The protein below binds the small molecule below.
Small molecule (SMILES): CC(C)CCC[C@@H](C)[C@H]1CC[C@H]2[C@@H]3CC=C4C[C@@H](OC(=O)CCC(=O)O)CC[C@]4(C)[C@H]3CC[C@]12C

Binding-site contacts:
Ligand atom CAR contacts residue LEU444 of chain 1.B at 4.0 Å (hydrophobic).
Ligand atom CBA contacts residue Y011 of chain 1.W at 4.0 Å.
Ligand atom CAE contacts residue LEU424 of chain 1.B at 3.8 Å (hydrophobic).
Ligand atom OAW contacts residue LEU444 of chain 1.B at 4.1 Å.
Ligand atom OAF contacts residue LEU444 of chain 1.B at 4.1 Å.
Ligand atom CAT contacts residue Y011 of chain 1.W at 3.9 Å.
Ligand atom CBD contacts residue LEU424 of chain 1.B at 3.9 Å (hydrophobic).
Ligand atom CBC contacts residue Y011 of chain 1.W at 4.1 Å.
Ligand atom CAV contacts residue 3PE1 of chain 1.H at 3.6 Å.
Ligand atom CAJ contacts residue ALA420 of chain 1.B at 4.1 Å (hydrophobic).
Ligand atom CAJ contacts residue Y011 of chain 1.W at 3.9 Å.
Ligand atom CAI contacts residue 3PE1 of chain 1.H at 3.8 Å.
Ligand atom CAE contacts residue TYR423 of chain 1.B at 3.3 Å (hydrophobic).
Ligand atom OAG contacts residue Y011 of chain 1.W at 3.0 Å.
Ligand atom CAJ contacts residue TYR423 of chain 1.B at 3.9 Å (hydrophobic).
Ligand atom CAB contacts residue ILE455 of chain 1.B at 3.8 Å (hydrophobic).
Ligand atom CBE contacts residue Y011 of chain 1.W at 3.9 Å.
Ligand atom CBF contacts residue Y011 of chain 1.W at 3.9 Å.
Ligand atom CAE contacts residue SER448 of chain 1.B at 4.1 Å.
Ligand atom CAA contacts residue CYS416 of chain 1.B at 4.2 Å (hydrophobic).
Ligand atom CAP contacts residue ALA420 of chain 1.B at 4.1 Å (hydrophobic).
Ligand atom CAR contacts residue ASN445 of chain 1.B at 4.2 Å.
Ligand atom CAB contacts residue TYR423 of chain 1.B at 4.1 Å (hydrophobic).
Ligand atom CAU contacts residue SER448 of chain 1.B at 3.3 Å.
Ligand atom CBB contacts residue TYR423 of chain 1.B at 4.2 Å (hydrophobic).
Ligand atom CAS contacts residue SER448 of chain 1.B at 3.4 Å.
Ligand atom CAO contacts residue Y011 of chain 1.W at 4.1 Å.
Ligand atom CAN contacts residue Y011 of chain 1.W at 3.7 Å.
Ligand atom CAR contacts residue Y011 of chain 1.W at 4.2 Å.
Ligand atom CAN contacts residue ALA420 of chain 1.B at 3.9 Å (hydrophobic).
Ligand atom CAM contacts residue LEU444 of chain 1.B at 3.8 Å (hydrophobic).
Ligand atom CAO contacts residue TYR423 of chain 1.B at 4.2 Å (hydrophobic).
Ligand atom CAO contacts residue ALA420 of chain 1.B at 3.7 Å (hydrophobic).
Ligand atom CAN contacts residue CYS416 of chain 1.B at 3.8 Å (hydrophobic).
Ligand atom CAY contacts residue Y011 of chain 1.W at 4.0 Å.
Ligand atom CAU contacts residue Y011 of chain 1.W at 4.0 Å.
Ligand atom CAC contacts residue Y011 of chain 1.W at 3.3 Å.
Ligand atom OAW contacts residue 3PE1 of chain 1.H at 4.0 Å.
Ligand atom CAS contacts residue Y011 of chain 1.W at 3.7 Å.
Ligand atom CAA contacts residue ALA419 of chain 1.B at 3.4 Å (hydrophobic).

Sequence of chain 1.B:
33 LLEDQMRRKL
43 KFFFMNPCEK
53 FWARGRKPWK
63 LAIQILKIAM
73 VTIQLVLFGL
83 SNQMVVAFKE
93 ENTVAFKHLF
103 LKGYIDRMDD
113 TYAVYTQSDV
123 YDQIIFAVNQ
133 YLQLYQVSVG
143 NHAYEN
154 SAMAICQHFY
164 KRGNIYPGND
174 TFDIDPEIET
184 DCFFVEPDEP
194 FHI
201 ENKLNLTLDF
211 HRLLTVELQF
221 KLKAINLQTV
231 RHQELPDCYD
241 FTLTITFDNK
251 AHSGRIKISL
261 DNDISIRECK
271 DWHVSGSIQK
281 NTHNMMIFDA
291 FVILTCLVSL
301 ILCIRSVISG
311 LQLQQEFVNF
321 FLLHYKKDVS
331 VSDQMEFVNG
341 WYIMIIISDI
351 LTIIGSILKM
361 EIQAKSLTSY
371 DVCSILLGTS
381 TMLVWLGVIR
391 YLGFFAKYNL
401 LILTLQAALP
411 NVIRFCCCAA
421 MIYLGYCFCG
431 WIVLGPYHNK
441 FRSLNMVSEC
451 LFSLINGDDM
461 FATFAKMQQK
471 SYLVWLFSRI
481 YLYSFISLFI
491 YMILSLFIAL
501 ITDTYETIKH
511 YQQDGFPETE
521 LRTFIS

Sequence of chain 1.D:
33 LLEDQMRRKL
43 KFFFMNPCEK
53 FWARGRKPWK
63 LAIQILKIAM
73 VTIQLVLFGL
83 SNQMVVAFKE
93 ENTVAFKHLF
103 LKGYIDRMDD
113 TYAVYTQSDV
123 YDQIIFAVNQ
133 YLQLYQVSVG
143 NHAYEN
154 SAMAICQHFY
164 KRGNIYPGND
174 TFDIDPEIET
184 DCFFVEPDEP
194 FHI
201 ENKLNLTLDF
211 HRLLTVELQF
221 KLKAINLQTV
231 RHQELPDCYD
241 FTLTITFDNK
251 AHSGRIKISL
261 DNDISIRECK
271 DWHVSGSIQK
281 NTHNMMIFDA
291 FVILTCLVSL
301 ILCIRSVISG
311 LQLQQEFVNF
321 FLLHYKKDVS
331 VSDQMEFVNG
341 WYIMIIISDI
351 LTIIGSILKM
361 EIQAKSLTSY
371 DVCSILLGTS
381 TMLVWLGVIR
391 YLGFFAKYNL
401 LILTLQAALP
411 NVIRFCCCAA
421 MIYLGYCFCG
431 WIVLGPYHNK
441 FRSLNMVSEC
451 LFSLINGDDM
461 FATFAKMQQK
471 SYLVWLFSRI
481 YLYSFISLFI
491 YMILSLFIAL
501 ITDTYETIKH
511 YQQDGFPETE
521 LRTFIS